This small molecule binds to this protein.
Small molecule (SMILES): CC(=O)N[C@@H]1[C@@H](O)[C@H](O)[C@@H](CO)O[C@H]1O

Binding-site contacts:
Ligand atom C4 contacts residue ASN346 of chain 1.A at 4.2 Å.
Ligand atom O5 contacts residue ASN346 of chain 1.A at 2.2 Å (h-bond).
Ligand atom C2 contacts residue ASN346 of chain 1.A at 2.7 Å.
Ligand atom O6 contacts residue ASN346 of chain 1.A at 3.9 Å.
Ligand atom C7 contacts residue ASN346 of chain 1.A at 4.4 Å.
Ligand atom N2 contacts residue ASN346 of chain 1.A at 3.2 Å (h-bond).
Ligand atom O3 contacts residue VAL368 of chain 1.A at 3.9 Å.
Ligand atom C5 contacts residue VAL368 of chain 1.A at 3.8 Å (hydrophobic).
Ligand atom C1 contacts residue ASN346 of chain 1.A at 1.4 Å.
Ligand atom C6 contacts residue ASN346 of chain 1.A at 4.2 Å.
Ligand atom O7 contacts residue ILE345 of chain 1.A at 4.0 Å.
Ligand atom C6 contacts residue VAL368 of chain 1.A at 4.2 Å (hydrophobic).
Ligand atom C3 contacts residue ASN346 of chain 1.A at 3.9 Å.
Ligand atom C5 contacts residue ASN346 of chain 1.A at 3.5 Å.
Ligand atom O4 contacts residue VAL368 of chain 1.A at 3.5 Å.
Ligand atom C4 contacts residue VAL368 of chain 1.A at 3.8 Å (hydrophobic).
Ligand atom O6 contacts residue VAL368 of chain 1.A at 3.4 Å.
Ligand atom C3 contacts residue VAL368 of chain 1.A at 3.5 Å (hydrophobic).
Ligand atom C1 contacts residue ILE345 of chain 1.A at 4.4 Å (hydrophobic).

Sequence of chain 1.A:
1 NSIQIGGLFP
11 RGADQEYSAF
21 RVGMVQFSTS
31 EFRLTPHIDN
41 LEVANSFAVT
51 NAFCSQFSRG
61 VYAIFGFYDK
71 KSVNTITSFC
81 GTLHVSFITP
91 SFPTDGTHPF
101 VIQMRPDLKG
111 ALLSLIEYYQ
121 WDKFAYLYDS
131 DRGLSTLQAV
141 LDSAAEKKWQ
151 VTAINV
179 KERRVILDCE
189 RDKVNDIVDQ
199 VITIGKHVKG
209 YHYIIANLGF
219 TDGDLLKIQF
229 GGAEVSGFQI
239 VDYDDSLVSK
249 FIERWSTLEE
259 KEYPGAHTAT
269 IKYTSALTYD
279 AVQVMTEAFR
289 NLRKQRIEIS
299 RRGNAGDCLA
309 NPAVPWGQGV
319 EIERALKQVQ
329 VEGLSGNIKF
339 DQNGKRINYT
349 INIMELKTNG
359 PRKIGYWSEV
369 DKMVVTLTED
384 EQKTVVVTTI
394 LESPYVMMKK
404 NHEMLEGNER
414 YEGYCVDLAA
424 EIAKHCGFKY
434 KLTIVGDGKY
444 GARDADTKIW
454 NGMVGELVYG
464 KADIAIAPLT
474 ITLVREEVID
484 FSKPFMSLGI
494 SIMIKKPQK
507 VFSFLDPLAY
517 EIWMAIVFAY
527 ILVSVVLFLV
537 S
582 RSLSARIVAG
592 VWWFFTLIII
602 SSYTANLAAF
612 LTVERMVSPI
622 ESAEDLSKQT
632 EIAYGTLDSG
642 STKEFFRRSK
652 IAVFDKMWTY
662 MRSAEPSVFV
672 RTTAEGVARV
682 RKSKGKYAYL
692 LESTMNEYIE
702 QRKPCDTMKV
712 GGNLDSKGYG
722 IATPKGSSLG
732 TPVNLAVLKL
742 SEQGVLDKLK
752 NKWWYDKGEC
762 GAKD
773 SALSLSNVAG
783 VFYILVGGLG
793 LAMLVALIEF